Sequence of chain 1.A:
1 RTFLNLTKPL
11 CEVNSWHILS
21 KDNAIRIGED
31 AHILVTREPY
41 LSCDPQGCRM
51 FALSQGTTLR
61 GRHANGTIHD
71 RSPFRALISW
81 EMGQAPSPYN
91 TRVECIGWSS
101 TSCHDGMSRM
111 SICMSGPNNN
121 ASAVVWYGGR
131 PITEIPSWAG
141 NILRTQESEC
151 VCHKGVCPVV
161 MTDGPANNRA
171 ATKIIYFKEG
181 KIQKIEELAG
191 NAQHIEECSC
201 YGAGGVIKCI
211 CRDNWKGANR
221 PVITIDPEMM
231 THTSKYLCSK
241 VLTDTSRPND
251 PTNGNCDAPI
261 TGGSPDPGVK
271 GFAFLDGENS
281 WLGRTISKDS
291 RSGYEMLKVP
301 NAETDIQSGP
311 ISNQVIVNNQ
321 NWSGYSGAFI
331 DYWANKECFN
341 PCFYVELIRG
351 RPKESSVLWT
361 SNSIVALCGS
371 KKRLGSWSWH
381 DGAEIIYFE

Binding-site contacts:
Ligand atom O6 contacts residue PRO310 of chain 1.A at 4.4 Å.
Ligand atom C1 contacts residue ILE311 of chain 1.A at 4.1 Å (hydrophobic).
Ligand atom O4 contacts residue MAN1 of chain 1.F at 4.4 Å.
Ligand atom C3 contacts residue ILE311 of chain 1.A at 4.4 Å (hydrophobic).
Ligand atom O5 contacts residue ILE311 of chain 1.A at 4.0 Å.
Ligand atom C2 contacts residue NAG1 of chain 1.V at 3.0 Å.
Ligand atom C6 contacts residue ASN313 of chain 1.A at 4.2 Å.
Ligand atom C5 contacts residue SER312 of chain 1.A at 3.7 Å.
Ligand atom O5 contacts residue NAG1 of chain 1.V at 2.6 Å (h-bond).
Ligand atom C6 contacts residue ILE311 of chain 1.A at 3.6 Å (hydrophobic).
Ligand atom C4 contacts residue ILE311 of chain 1.A at 4.3 Å (hydrophobic).
Ligand atom C5 contacts residue NAG1 of chain 1.V at 4.0 Å.
Ligand atom O5 contacts residue MAN1 of chain 1.F at 4.5 Å.
Ligand atom C1 contacts residue NAG1 of chain 1.V at 2.1 Å.
Ligand atom C3 contacts residue NAG1 of chain 1.V at 4.4 Å.
Ligand atom O6 contacts residue ASN313 of chain 1.A at 3.2 Å (h-bond).
Ligand atom C6 contacts residue PRO310 of chain 1.A at 3.9 Å (hydrophobic).
Ligand atom O4 contacts residue PRO310 of chain 1.A at 3.8 Å.
Ligand atom C5 contacts residue MAN1 of chain 1.F at 4.2 Å.
Ligand atom O5 contacts residue SER312 of chain 1.A at 3.8 Å.
Ligand atom C6 contacts residue SER312 of chain 1.A at 3.4 Å.
Ligand atom C1 contacts residue ASN313 of chain 1.A at 4.3 Å.
Ligand atom O4 contacts residue ILE311 of chain 1.A at 4.4 Å.
Ligand atom O6 contacts residue MAN1 of chain 1.F at 2.1 Å.
Ligand atom C6 contacts residue MAN1 of chain 1.F at 2.9 Å.
Ligand atom C5 contacts residue ILE311 of chain 1.A at 3.4 Å (hydrophobic).
Ligand atom O5 contacts residue ASN313 of chain 1.A at 3.4 Å (h-bond).
Ligand atom O6 contacts residue NAG1 of chain 1.V at 4.5 Å.
Ligand atom C5 contacts residue ASN313 of chain 1.A at 4.5 Å.
Ligand atom O2 contacts residue NAG1 of chain 1.V at 3.0 Å (h-bond).
Ligand atom O6 contacts residue SER312 of chain 1.A at 4.2 Å.
Ligand atom C1 contacts residue SER312 of chain 1.A at 4.5 Å.

The protein below binds the small molecule below.
Small molecule (SMILES): OC[C@H]1O[C@@H](O)[C@@H](O)[C@@H](O)[C@@H]1O